Sequence of chain 1.C:
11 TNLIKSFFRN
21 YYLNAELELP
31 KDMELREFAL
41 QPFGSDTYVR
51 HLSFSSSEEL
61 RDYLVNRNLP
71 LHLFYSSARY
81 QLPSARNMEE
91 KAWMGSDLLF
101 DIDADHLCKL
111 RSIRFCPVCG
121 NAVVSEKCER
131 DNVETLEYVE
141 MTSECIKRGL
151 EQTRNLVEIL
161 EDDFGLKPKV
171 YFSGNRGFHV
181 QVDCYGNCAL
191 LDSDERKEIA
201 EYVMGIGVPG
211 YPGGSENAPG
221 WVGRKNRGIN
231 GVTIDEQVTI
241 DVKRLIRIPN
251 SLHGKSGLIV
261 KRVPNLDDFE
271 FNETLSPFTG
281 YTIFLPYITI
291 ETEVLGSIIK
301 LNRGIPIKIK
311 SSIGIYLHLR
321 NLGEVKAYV

Binding-site contacts:
Ligand atom O3G contacts residue ASN175 of chain 1.C at 3.4 Å.
Ligand atom O3B contacts residue MN1 of chain 1.K at 3.6 Å.
Ligand atom PB contacts residue MN1 of chain 1.K at 3.3 Å.
Ligand atom O4' contacts residue ARG244 of chain 1.C at 3.0 Å (salt-bridge).
Ligand atom O2G contacts residue ARG176 of chain 1.C at 2.8 Å (salt-bridge).
Ligand atom N6 contacts residue TYR48 of chain 1.C at 2.5 Å (h-bond).
Ligand atom O3' contacts residue LEU245 of chain 1.C at 3.2 Å (h-bond).
Ligand atom N1 contacts residue TYR48 of chain 1.C at 3.5 Å.
Ligand atom C3A contacts residue MN1 of chain 1.K at 3.5 Å.
Ligand atom PG contacts residue MN1 of chain 1.K at 3.5 Å.
Ligand atom O3B contacts residue HIS253 of chain 1.C at 3.1 Å (h-bond).
Ligand atom C6 contacts residue ARG67 of chain 1.A at 3.5 Å.
Ligand atom O3G contacts residue SER173 of chain 1.C at 2.6 Å (h-bond).
Ligand atom O1G contacts residue ARG176 of chain 1.C at 2.8 Å (salt-bridge).
Ligand atom O2G contacts residue MN1 of chain 1.K at 2.3 Å.
Ligand atom O2A contacts residue ASP103 of chain 1.C at 2.9 Å (salt-bridge).
Ligand atom O2B contacts residue MN1 of chain 1.K at 2.2 Å.
Ligand atom C1' contacts residue LEU245 of chain 1.C at 3.5 Å (hydrophobic).
Ligand atom O2G contacts residue ASP103 of chain 1.C at 2.5 Å (salt-bridge).
Ligand atom N9 contacts residue ARG67 of chain 1.A at 3.4 Å (salt-bridge).
Ligand atom O1B contacts residue ARG247 of chain 1.C at 2.8 Å (salt-bridge).
Ligand atom O2A contacts residue MN1 of chain 1.K at 2.4 Å.
Ligand atom C4 contacts residue ARG67 of chain 1.A at 3.2 Å.
Ligand atom O2B contacts residue ASP101 of chain 1.C at 3.4 Å (salt-bridge).
Ligand atom N6 contacts residue ARG67 of chain 1.A at 3.6 Å.
Ligand atom O2B contacts residue HIS179 of chain 1.C at 2.6 Å (h-bond).
Ligand atom C6 contacts residue TYR48 of chain 1.C at 3.5 Å (hydrophobic).
Ligand atom O2' contacts residue ARG247 of chain 1.C at 3.3 Å (salt-bridge).
Ligand atom C5 contacts residue ARG67 of chain 1.A at 3.2 Å.
Ligand atom C2' contacts residue LEU245 of chain 1.C at 3.6 Å (hydrophobic).
Ligand atom N7 contacts residue ARG67 of chain 1.A at 3.4 Å (salt-bridge).
Ligand atom O2A contacts residue ASP101 of chain 1.C at 3.1 Å (salt-bridge).
Ligand atom O2' contacts residue LEU245 of chain 1.C at 2.8 Å (h-bond).
Ligand atom N7 contacts residue PHE74 of chain 1.C at 3.6 Å.
Ligand atom O1G contacts residue ASN175 of chain 1.C at 3.1 Å (h-bond).
Ligand atom O3G contacts residue ARG176 of chain 1.C at 2.8 Å (salt-bridge).
Ligand atom O1A contacts residue ARG67 of chain 1.A at 3.0 Å (salt-bridge).
Ligand atom C8 contacts residue ARG67 of chain 1.A at 3.5 Å.
Ligand atom PG contacts residue ARG176 of chain 1.C at 3.5 Å.
Ligand atom PA contacts residue MN1 of chain 1.K at 3.2 Å.

A small-molecule ligand and the protein it binds are described below.
Small molecule (SMILES): Nc1ncnc2c1ncn2[C@@H]1O[C@H](CO[P](=O)(O)C[P](=O)(O)OP(=O)(O)O)[C@@H](O)[C@H]1O

Sequence of chain 1.A:
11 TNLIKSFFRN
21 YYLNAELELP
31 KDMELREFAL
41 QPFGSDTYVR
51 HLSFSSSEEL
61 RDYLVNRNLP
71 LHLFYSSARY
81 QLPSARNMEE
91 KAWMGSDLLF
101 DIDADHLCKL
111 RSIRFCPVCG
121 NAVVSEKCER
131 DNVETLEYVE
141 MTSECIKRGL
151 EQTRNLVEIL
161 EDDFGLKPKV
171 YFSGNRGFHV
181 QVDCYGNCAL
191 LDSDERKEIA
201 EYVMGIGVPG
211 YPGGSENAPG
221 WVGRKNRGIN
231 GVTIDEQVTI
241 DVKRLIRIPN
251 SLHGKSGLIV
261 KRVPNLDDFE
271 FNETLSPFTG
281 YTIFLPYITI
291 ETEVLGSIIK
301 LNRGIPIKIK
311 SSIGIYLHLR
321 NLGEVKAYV